This protein binds this small molecule.
Small molecule (SMILES): Nc1ncnc2[nH]cnc12

Binding-site contacts:
Ligand atom C6 contacts residue ARG28 of chain 1.C at 4.0 Å.
Ligand atom C4 contacts residue PHE27 of chain 1.C at 4.2 Å (hydrophobic).
Ligand atom C6 contacts residue LEU129 of chain 1.C at 4.2 Å (hydrophobic).
Ligand atom N6 contacts residue LEU159 of chain 1.C at 3.8 Å.
Ligand atom N1 contacts residue LEU129 of chain 1.C at 3.8 Å.
Ligand atom N7 contacts residue LEU159 of chain 1.C at 4.0 Å.
Ligand atom N1 contacts residue ARG28 of chain 1.C at 3.1 Å (salt-bridge).
Ligand atom C4 contacts residue LEU129 of chain 1.C at 4.0 Å (hydrophobic).
Ligand atom N6 contacts residue ILE25 of chain 1.C at 3.9 Å.
Ligand atom N6 contacts residue ARG28 of chain 1.C at 4.2 Å.
Ligand atom N1 contacts residue PHE27 of chain 1.C at 3.6 Å.
Ligand atom C5 contacts residue PHE27 of chain 1.C at 4.4 Å (hydrophobic).
Ligand atom C2 contacts residue ARG28 of chain 1.C at 3.5 Å.
Ligand atom C5 contacts residue LEU129 of chain 1.C at 4.3 Å (hydrophobic).
Ligand atom N6 contacts residue MET26 of chain 1.C at 3.3 Å (h-bond).
Ligand atom C6 contacts residue MET26 of chain 1.C at 4.2 Å (hydrophobic).
Ligand atom C5 contacts residue LEU159 of chain 1.C at 4.2 Å (hydrophobic).
Ligand atom N3 contacts residue PHE27 of chain 1.C at 3.6 Å.
Ligand atom N6 contacts residue PHE27 of chain 1.C at 4.0 Å.
Ligand atom C2 contacts residue LEU129 of chain 1.C at 3.7 Å (hydrophobic).
Ligand atom C6 contacts residue LEU159 of chain 1.C at 4.2 Å (hydrophobic).
Ligand atom C2 contacts residue PHE27 of chain 1.C at 3.4 Å (hydrophobic).
Ligand atom N3 contacts residue LEU129 of chain 1.C at 3.9 Å.
Ligand atom N1 contacts residue MET26 of chain 1.C at 4.4 Å.
Ligand atom C8 contacts residue ALA131 of chain 1.C at 4.3 Å (hydrophobic).
Ligand atom C8 contacts residue LEU129 of chain 1.C at 4.4 Å (hydrophobic).
Ligand atom N9 contacts residue LEU129 of chain 1.C at 4.1 Å.
Ligand atom C6 contacts residue PHE27 of chain 1.C at 4.0 Å (hydrophobic).

Sequence of chain 1.C:
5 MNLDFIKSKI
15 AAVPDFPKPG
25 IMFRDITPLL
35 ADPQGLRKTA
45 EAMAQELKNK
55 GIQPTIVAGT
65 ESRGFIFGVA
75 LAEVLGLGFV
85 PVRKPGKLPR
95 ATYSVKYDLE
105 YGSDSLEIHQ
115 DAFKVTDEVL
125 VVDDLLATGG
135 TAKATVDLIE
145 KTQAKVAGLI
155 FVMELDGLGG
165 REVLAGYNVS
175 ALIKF